Sequence of chain 1.A:
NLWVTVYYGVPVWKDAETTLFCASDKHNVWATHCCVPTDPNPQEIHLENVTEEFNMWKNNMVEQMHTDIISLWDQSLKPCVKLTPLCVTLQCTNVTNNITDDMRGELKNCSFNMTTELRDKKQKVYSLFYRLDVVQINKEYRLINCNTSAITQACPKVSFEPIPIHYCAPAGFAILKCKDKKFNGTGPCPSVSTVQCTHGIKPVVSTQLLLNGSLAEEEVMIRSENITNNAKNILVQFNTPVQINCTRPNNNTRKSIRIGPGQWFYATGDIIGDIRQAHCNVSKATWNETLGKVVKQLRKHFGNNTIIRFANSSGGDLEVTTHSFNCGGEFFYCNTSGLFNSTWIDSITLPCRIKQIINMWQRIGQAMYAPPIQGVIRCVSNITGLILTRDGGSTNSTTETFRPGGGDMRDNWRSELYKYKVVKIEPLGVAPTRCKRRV

Binding-site contacts:
Ligand atom O7 contacts residue ASN387 of chain 1.A at 3.7 Å.
Ligand atom N2 contacts residue NAG1 of chain 1.LA at 3.0 Å (h-bond).
Ligand atom C3 contacts residue ASN387 of chain 1.A at 3.9 Å.
Ligand atom C1 contacts residue SER389 of chain 1.A at 3.7 Å.
Ligand atom C2 contacts residue ASN387 of chain 1.A at 2.5 Å.
Ligand atom C3 contacts residue NAG1 of chain 1.LA at 4.2 Å.
Ligand atom O5 contacts residue ASN387 of chain 1.A at 2.4 Å (h-bond).
Ligand atom C6 contacts residue SER389 of chain 1.A at 4.3 Å.
Ligand atom O6 contacts residue NAG1 of chain 1.LA at 3.9 Å.
Ligand atom O7 contacts residue NAG1 of chain 1.CA at 4.3 Å.
Ligand atom C1 contacts residue NAG1 of chain 1.LA at 4.2 Å.
Ligand atom C7 contacts residue ASN387 of chain 1.A at 3.5 Å.
Ligand atom C2 contacts residue NAG1 of chain 1.LA at 4.0 Å.
Ligand atom O5 contacts residue SER389 of chain 1.A at 3.6 Å.
Ligand atom C7 contacts residue NAG1 of chain 1.LA at 3.7 Å.
Ligand atom C5 contacts residue ASN387 of chain 1.A at 3.8 Å.
Ligand atom O7 contacts residue NAG1 of chain 1.LA at 4.0 Å.
Ligand atom C8 contacts residue NAG1 of chain 1.LA at 3.6 Å.
Ligand atom C6 contacts residue NAG1 of chain 1.CA at 4.5 Å.
Ligand atom O6 contacts residue SER389 of chain 1.A at 3.7 Å.
Ligand atom C7 contacts residue NAG1 of chain 1.CA at 4.3 Å.
Ligand atom C1 contacts residue ASN387 of chain 1.A at 1.5 Å.
Ligand atom C8 contacts residue NAG1 of chain 1.CA at 3.7 Å.
Ligand atom O6 contacts residue NAG1 of chain 1.CA at 3.6 Å.
Ligand atom N2 contacts residue ASN387 of chain 1.A at 2.9 Å (h-bond).
Ligand atom O3 contacts residue NAG1 of chain 1.LA at 3.5 Å (h-bond).
Ligand atom C5 contacts residue SER389 of chain 1.A at 3.8 Å.
Ligand atom C4 contacts residue ASN387 of chain 1.A at 4.4 Å.

A protein and the small-molecule ligand that binds it are described below.
Small molecule (SMILES): CC(=O)N[C@H]1[C@H](O[C@H]2[C@H](O)[C@@H](NC(C)=O)CO[C@@H]2CO)O[C@H](CO)[C@@H](O)[C@@H]1O